Binding-site contacts:
Ligand atom CG2 contacts residue PHE76 of chain 3.B at 3.8 Å (hydrophobic).

Sequence of chain 3.B:
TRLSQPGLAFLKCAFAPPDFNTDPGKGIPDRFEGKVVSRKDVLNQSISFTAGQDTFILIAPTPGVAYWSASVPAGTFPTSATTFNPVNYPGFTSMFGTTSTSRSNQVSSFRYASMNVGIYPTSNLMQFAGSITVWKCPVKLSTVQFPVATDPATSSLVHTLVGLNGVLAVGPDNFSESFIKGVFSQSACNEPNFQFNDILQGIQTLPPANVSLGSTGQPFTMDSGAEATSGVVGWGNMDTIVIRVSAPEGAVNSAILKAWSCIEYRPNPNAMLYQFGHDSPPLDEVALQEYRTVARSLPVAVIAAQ

A small-molecule ligand and the protein it binds are described below.
Small molecule (SMILES): CC(C)[C@H](NC(=O)[C@H](CCCN=C(N)N)NC(=O)[C@@H](N)CCC(=O)O)C(=O)N[C@H](C=O)CCCCN